A small-molecule ligand and the protein it binds are described below.
Small molecule (SMILES): CC(C)CCC[C@@H](C)[C@H]1CC[C@H]2[C@@H]3CC=C4C[C@@H](OC(=O)CCC(=O)O)CC[C@]4(C)[C@H]3CC[C@]12C

Binding-site contacts:
Ligand atom CAR contacts residue ALA1300 of chain 1.A at 4.4 Å (hydrophobic).
Ligand atom CAC contacts residue LEU1307 of chain 1.A at 4.1 Å (hydrophobic).
Ligand atom CAJ contacts residue LEU1307 of chain 1.A at 4.2 Å (hydrophobic).
Ligand atom CAV contacts residue THR1298 of chain 1.A at 4.3 Å.
Ligand atom CAD contacts residue ASN1299 of chain 1.A at 3.6 Å.
Ligand atom CAD contacts residue TRP1303 of chain 1.A at 3.3 Å (hydrophobic).
Ligand atom CAP contacts residue TRP1303 of chain 1.A at 4.5 Å (hydrophobic).
Ligand atom CBH contacts residue TRP1303 of chain 1.A at 4.5 Å (hydrophobic).
Ligand atom CAD contacts residue ALA1300 of chain 1.A at 4.2 Å (hydrophobic).
Ligand atom CAE contacts residue TRP1303 of chain 1.A at 3.1 Å (hydrophobic).
Ligand atom CAA contacts residue LEU1307 of chain 1.A at 3.8 Å (hydrophobic).
Ligand atom CAI contacts residue PHE1297 of chain 1.A at 4.4 Å (hydrophobic).
Ligand atom CAV contacts residue PHE1297 of chain 1.A at 4.3 Å (hydrophobic).
Ligand atom CBB contacts residue TRP1303 of chain 1.A at 4.2 Å (hydrophobic).
Ligand atom CAM contacts residue THR1298 of chain 1.A at 3.9 Å.
Ligand atom CAZ contacts residue TRP1303 of chain 1.A at 4.4 Å (hydrophobic).
Ligand atom CAI contacts residue TRP1303 of chain 1.A at 4.4 Å (hydrophobic).
Ligand atom OAW contacts residue THR1298 of chain 1.A at 4.1 Å.
Ligand atom CAV contacts residue ASN1299 of chain 1.A at 4.4 Å.
Ligand atom CAY contacts residue THR1298 of chain 1.A at 4.2 Å.
Ligand atom CAQ contacts residue TRP1303 of chain 1.A at 4.1 Å (hydrophobic).
Ligand atom CBD contacts residue TRP1303 of chain 1.A at 4.2 Å (hydrophobic).

Sequence of chain 1.A:
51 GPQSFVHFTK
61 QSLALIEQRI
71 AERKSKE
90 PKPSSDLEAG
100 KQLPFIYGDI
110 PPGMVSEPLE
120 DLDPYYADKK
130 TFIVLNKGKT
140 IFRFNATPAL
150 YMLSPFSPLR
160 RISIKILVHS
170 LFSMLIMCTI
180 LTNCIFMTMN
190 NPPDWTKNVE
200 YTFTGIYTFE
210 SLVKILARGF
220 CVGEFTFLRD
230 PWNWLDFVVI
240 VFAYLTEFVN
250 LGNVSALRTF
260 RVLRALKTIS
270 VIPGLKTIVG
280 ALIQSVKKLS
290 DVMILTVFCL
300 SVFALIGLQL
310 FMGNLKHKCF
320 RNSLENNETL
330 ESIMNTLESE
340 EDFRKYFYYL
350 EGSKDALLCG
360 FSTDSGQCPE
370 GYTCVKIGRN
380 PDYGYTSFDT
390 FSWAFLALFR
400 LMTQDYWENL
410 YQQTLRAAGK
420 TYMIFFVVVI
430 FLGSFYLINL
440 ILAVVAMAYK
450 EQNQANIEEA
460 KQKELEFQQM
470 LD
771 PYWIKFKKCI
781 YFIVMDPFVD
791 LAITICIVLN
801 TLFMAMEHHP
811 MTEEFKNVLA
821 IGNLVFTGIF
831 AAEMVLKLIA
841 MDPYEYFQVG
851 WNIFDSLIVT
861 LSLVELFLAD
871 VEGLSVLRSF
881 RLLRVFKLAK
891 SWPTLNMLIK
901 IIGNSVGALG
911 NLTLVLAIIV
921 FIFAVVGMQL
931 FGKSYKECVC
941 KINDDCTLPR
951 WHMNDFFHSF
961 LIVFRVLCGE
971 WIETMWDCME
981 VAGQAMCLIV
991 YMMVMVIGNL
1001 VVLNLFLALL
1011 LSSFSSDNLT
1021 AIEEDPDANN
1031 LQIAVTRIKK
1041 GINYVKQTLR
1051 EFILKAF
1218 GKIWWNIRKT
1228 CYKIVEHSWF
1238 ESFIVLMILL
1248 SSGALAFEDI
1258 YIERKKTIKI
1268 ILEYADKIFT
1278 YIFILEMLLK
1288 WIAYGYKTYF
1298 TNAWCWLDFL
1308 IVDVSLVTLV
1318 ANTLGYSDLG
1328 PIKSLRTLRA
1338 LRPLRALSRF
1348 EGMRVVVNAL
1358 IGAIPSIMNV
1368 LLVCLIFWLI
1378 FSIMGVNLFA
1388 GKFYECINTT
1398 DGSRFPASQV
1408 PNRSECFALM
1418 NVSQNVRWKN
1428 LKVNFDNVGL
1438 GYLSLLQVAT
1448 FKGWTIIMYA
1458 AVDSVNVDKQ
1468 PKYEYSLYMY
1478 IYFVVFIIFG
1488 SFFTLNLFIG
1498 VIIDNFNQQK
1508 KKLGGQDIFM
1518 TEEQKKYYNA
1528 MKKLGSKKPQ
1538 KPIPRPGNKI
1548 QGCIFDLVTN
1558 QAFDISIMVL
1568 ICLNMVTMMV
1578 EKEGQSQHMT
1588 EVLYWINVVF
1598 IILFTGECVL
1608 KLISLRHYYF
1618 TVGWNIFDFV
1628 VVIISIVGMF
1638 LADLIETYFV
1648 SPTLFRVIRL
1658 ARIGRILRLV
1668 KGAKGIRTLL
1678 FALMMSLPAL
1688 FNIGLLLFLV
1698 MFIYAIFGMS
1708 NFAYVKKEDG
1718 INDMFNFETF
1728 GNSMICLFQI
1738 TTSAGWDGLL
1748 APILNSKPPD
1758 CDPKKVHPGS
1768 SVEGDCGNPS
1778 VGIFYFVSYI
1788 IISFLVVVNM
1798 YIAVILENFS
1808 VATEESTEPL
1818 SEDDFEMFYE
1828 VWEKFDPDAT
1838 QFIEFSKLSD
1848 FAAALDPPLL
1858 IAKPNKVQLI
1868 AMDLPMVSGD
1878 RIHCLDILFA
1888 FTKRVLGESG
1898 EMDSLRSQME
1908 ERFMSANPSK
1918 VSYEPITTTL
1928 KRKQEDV